The protein below binds the small molecule below.
Small molecule (SMILES): Brc1cnc2[nH]nnc2c1

Binding-site contacts:
Ligand atom N2 contacts residue ASP204 of chain 1.A at 3.9 Å.
Ligand atom C3 contacts residue ASP204 of chain 1.A at 4.5 Å.
Ligand atom C5 contacts residue VAL203 of chain 1.A at 3.7 Å (hydrophobic).
Ligand atom C3 contacts residue VAL70 of chain 1.A at 4.2 Å (hydrophobic).
Ligand atom BR1 contacts residue GLU136 of chain 1.A at 3.3 Å.
Ligand atom N1 contacts residue VAL70 of chain 1.A at 4.0 Å.
Ligand atom N2 contacts residue LYS85 of chain 1.A at 3.8 Å.
Ligand atom N2 contacts residue VAL203 of chain 1.A at 3.9 Å.
Ligand atom C4 contacts residue PHE135 of chain 1.A at 3.9 Å (hydrophobic).
Ligand atom N4 contacts residue VAL203 of chain 1.A at 3.7 Å.
Ligand atom C3 contacts residue LYS85 of chain 1.A at 4.4 Å.
Ligand atom N2 contacts residue VAL70 of chain 1.A at 4.2 Å.
Ligand atom N3 contacts residue LYS85 of chain 1.A at 2.9 Å (salt-bridge).
Ligand atom C2 contacts residue LEU191 of chain 1.A at 4.1 Å (hydrophobic).
Ligand atom C4 contacts residue ASP204 of chain 1.A at 4.0 Å.
Ligand atom N1 contacts residue VAL203 of chain 1.A at 4.0 Å.
Ligand atom BR1 contacts residue VAL119 of chain 1.A at 3.9 Å.
Ligand atom N3 contacts residue VAL203 of chain 1.A at 4.2 Å.
Ligand atom C2 contacts residue VAL203 of chain 1.A at 4.2 Å (hydrophobic).
Ligand atom C1 contacts residue PHE135 of chain 1.A at 4.1 Å (hydrophobic).
Ligand atom BR1 contacts residue LEU138 of chain 1.A at 3.7 Å.
Ligand atom N4 contacts residue GLU100 of chain 1.A at 4.2 Å.
Ligand atom BR1 contacts residue ALA83 of chain 1.A at 4.0 Å.
Ligand atom BR1 contacts residue PHE135 of chain 1.A at 3.5 Å.
Ligand atom N3 contacts residue GLU100 of chain 1.A at 4.4 Å.
Ligand atom N4 contacts residue ASP204 of chain 1.A at 3.2 Å (salt-bridge).
Ligand atom C2 contacts residue VAL70 of chain 1.A at 4.3 Å (hydrophobic).
Ligand atom C4 contacts residue LYS85 of chain 1.A at 4.2 Å.
Ligand atom C4 contacts residue VAL203 of chain 1.A at 3.5 Å (hydrophobic).
Ligand atom C1 contacts residue VAL203 of chain 1.A at 3.8 Å (hydrophobic).
Ligand atom N4 contacts residue LYS85 of chain 1.A at 3.5 Å.
Ligand atom BR1 contacts residue VAL203 of chain 1.A at 4.4 Å.
Ligand atom C5 contacts residue PHE135 of chain 1.A at 3.5 Å (hydrophobic).
Ligand atom N4 contacts residue PHE135 of chain 1.A at 3.9 Å.
Ligand atom C5 contacts residue VAL119 of chain 1.A at 4.3 Å (hydrophobic).
Ligand atom C3 contacts residue VAL203 of chain 1.A at 3.7 Å (hydrophobic).
Ligand atom N2 contacts residue PHE67 of chain 1.A at 4.3 Å.
Ligand atom N3 contacts residue ASP204 of chain 1.A at 3.2 Å.

Sequence of chain 1.A:
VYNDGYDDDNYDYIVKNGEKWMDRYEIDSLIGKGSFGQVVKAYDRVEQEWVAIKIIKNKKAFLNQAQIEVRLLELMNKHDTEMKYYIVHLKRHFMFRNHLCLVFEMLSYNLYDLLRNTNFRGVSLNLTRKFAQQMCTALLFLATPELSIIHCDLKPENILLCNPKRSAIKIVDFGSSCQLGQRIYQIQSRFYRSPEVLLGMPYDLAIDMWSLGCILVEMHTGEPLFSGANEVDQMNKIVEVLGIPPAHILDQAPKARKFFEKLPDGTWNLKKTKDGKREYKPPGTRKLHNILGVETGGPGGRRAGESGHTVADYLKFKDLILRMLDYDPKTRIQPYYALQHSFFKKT